Binding-site contacts:
Ligand atom N2 contacts residue GLY97 of chain 1.A at 4.0 Å.
Ligand atom C18 contacts residue GLY97 of chain 1.A at 3.9 Å.
Ligand atom C5 contacts residue VAL34 of chain 1.A at 4.2 Å (hydrophobic).
Ligand atom C13 contacts residue CYS98 of chain 1.A at 3.9 Å (hydrophobic).
Ligand atom N2 contacts residue MET94 of chain 1.A at 4.2 Å.
Ligand atom C7 contacts residue LEU146 of chain 1.A at 4.2 Å (hydrophobic).
Ligand atom C7 contacts residue VAL34 of chain 1.A at 4.1 Å (hydrophobic).
Ligand atom BR contacts residue LYS48 of chain 1.A at 3.9 Å.
Ligand atom N3 contacts residue LEU146 of chain 1.A at 3.5 Å.
Ligand atom C51 contacts residue ALA143 of chain 1.A at 3.7 Å (hydrophobic).
Ligand atom C10 contacts residue ALA143 of chain 1.A at 4.1 Å (hydrophobic).
Ligand atom C4 contacts residue VAL34 of chain 1.A at 4.0 Å (hydrophobic).
Ligand atom BR contacts residue ALA46 of chain 1.A at 3.3 Å.
Ligand atom C10 contacts residue CYS98 of chain 1.A at 3.3 Å (hydrophobic).
Ligand atom N11 contacts residue CYS98 of chain 1.A at 3.6 Å (h-bond).
Ligand atom C11 contacts residue ASP101 of chain 1.A at 4.1 Å.
Ligand atom C22 contacts residue MET91 of chain 1.A at 3.5 Å (hydrophobic).
Ligand atom C17 contacts residue GLY97 of chain 1.A at 3.5 Å.
Ligand atom BR contacts residue MET91 of chain 1.A at 3.0 Å.
Ligand atom O61 contacts residue CYS98 of chain 1.A at 4.0 Å.
Ligand atom C20 contacts residue ASP157 of chain 1.A at 3.1 Å.
Ligand atom O61 contacts residue ALA143 of chain 1.A at 3.4 Å (h-bond).
Ligand atom C5 contacts residue LEU146 of chain 1.A at 3.6 Å (hydrophobic).
Ligand atom C9 contacts residue CYS98 of chain 1.A at 3.9 Å (hydrophobic).
Ligand atom N1 contacts residue LEU146 of chain 1.A at 3.4 Å.
Ligand atom C20 contacts residue LEU146 of chain 1.A at 3.8 Å (hydrophobic).
Ligand atom C11 contacts residue CYS98 of chain 1.A at 2.8 Å (hydrophobic).
Ligand atom C51 contacts residue LEU100 of chain 1.A at 4.0 Å (hydrophobic).
Ligand atom C19 contacts residue LEU146 of chain 1.A at 4.2 Å (hydrophobic).
Ligand atom C6 contacts residue LEU146 of chain 1.A at 3.4 Å (hydrophobic).
Ligand atom C3 contacts residue MET91 of chain 1.A at 3.8 Å (hydrophobic).
Ligand atom C6 contacts residue VAL34 of chain 1.A at 3.9 Å (hydrophobic).
Ligand atom C51 contacts residue CYS98 of chain 1.A at 1.8 Å (hydrophobic).
Ligand atom C21 contacts residue ASP157 of chain 1.A at 3.4 Å.
Ligand atom C13 contacts residue GLY97 of chain 1.A at 4.2 Å.
Ligand atom BR contacts residue ILE47 of chain 1.A at 3.8 Å.
Ligand atom C19 contacts residue MET94 of chain 1.A at 4.1 Å (hydrophobic).
Ligand atom N3 contacts residue VAL34 of chain 1.A at 3.9 Å.
Ligand atom C17 contacts residue CYS98 of chain 1.A at 4.0 Å (hydrophobic).
Ligand atom C51 contacts residue ASP101 of chain 1.A at 4.0 Å.

Sequence of chain 1.A:
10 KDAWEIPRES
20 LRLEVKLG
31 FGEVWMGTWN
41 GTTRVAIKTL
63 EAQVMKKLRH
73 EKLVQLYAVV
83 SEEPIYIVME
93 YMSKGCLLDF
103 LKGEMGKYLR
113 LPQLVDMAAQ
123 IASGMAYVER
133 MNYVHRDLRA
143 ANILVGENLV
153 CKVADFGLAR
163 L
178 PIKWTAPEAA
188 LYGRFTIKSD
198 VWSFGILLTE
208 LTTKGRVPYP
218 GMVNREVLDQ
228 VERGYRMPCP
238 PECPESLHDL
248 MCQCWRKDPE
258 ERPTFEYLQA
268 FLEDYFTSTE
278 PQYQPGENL

This protein binds this small molecule.
Small molecule (SMILES): C=CC(=O)Nc1ccc2ncnc(Nc3cccc(Br)c3)c2c1